Sequence of chain 1.A:
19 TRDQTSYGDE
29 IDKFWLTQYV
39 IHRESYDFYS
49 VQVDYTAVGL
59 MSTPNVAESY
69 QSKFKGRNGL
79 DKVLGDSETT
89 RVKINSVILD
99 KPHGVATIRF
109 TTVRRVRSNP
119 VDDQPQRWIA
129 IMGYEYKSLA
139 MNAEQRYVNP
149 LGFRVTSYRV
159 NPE

A protein and the small-molecule ligand that binds it are described below.
Small molecule (SMILES): O=C(O)c1cc(-n2cccc2)ccn1

Binding-site contacts:
Ligand atom CAK contacts residue ASP45 of chain 1.A at 3.4 Å.
Ligand atom CAH contacts residue ASP52 of chain 1.A at 4.2 Å.
Ligand atom CAB contacts residue THR87 of chain 1.A at 4.2 Å.
Ligand atom OAN contacts residue SER43 of chain 1.A at 4.2 Å.
Ligand atom CAC contacts residue SER43 of chain 1.A at 4.1 Å.
Ligand atom OAN contacts residue HIS40 of chain 1.A at 3.6 Å.
Ligand atom CAC contacts residue TYR44 of chain 1.A at 3.6 Å (hydrophobic).
Ligand atom CAB contacts residue TYR44 of chain 1.A at 3.8 Å (hydrophobic).
Ligand atom CAE contacts residue ASP45 of chain 1.A at 4.2 Å.
Ligand atom CAG contacts residue ASP52 of chain 1.A at 4.4 Å.
Ligand atom OAM contacts residue ASP52 of chain 1.A at 3.8 Å.
Ligand atom CAJ contacts residue ASP45 of chain 1.A at 4.0 Å.
Ligand atom CAD contacts residue ARG89 of chain 1.A at 3.7 Å.
Ligand atom NAA contacts residue ASP45 of chain 1.A at 3.6 Å.
Ligand atom CAL contacts residue ASP52 of chain 1.A at 3.5 Å.
Ligand atom CAG contacts residue SER48 of chain 1.A at 4.1 Å.
Ligand atom OAM contacts residue ILE39 of chain 1.A at 4.3 Å.
Ligand atom CAF contacts residue SER48 of chain 1.A at 4.1 Å.
Ligand atom CAC contacts residue THR88 of chain 1.A at 2.4 Å.
Ligand atom NAA contacts residue SER43 of chain 1.A at 4.3 Å.
Ligand atom CAF contacts residue ASP45 of chain 1.A at 3.8 Å.
Ligand atom NAA contacts residue THR88 of chain 1.A at 4.4 Å.
Ligand atom OAN contacts residue ASP52 of chain 1.A at 3.1 Å (salt-bridge).
Ligand atom CAH contacts residue SER48 of chain 1.A at 3.9 Å.
Ligand atom CAL contacts residue HIS40 of chain 1.A at 4.2 Å.
Ligand atom CAD contacts residue THR87 of chain 1.A at 3.4 Å.
Ligand atom CAC contacts residue ASP45 of chain 1.A at 4.2 Å.
Ligand atom NAI contacts residue SER48 of chain 1.A at 3.7 Å.
Ligand atom CAL contacts residue ILE39 of chain 1.A at 4.0 Å (hydrophobic).
Ligand atom CAK contacts residue SER48 of chain 1.A at 3.9 Å.
Ligand atom CAB contacts residue ASP45 of chain 1.A at 3.6 Å.
Ligand atom CAD contacts residue THR88 of chain 1.A at 3.5 Å.
Ligand atom CAB contacts residue SER43 of chain 1.A at 3.4 Å.
Ligand atom CAB contacts residue THR88 of chain 1.A at 3.2 Å.
Ligand atom OAN contacts residue ILE39 of chain 1.A at 3.1 Å (h-bond).
Ligand atom CAC contacts residue ARG89 of chain 1.A at 3.5 Å.
Ligand atom CAG contacts residue SER43 of chain 1.A at 4.0 Å.
Ligand atom CAJ contacts residue SER48 of chain 1.A at 3.6 Å.
Ligand atom OAM contacts residue HIS40 of chain 1.A at 3.8 Å.
Ligand atom CAC contacts residue THR87 of chain 1.A at 3.2 Å.